The protein below binds the small molecule below.
Small molecule (SMILES): Cc1cc(C(=O)NC(C)C)ccc1N

Sequence of chain 1.A:
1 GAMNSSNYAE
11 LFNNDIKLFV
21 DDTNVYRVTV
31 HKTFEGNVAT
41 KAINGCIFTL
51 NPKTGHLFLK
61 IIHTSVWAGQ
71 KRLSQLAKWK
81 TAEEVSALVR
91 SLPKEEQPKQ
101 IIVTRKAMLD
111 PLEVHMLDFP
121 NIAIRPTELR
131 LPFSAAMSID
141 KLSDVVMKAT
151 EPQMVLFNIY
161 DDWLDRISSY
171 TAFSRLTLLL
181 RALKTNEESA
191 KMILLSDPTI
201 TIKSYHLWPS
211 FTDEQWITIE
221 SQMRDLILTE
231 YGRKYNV

Binding-site contacts:
Ligand atom C contacts residue GLU185 of chain 1.B at 3.9 Å.
Ligand atom N contacts residue ARG90 of chain 1.A at 3.8 Å.
Ligand atom C2 contacts residue PRO182 of chain 1.B at 3.8 Å (hydrophobic).
Ligand atom C1 contacts residue VAL114 of chain 1.A at 4.2 Å (hydrophobic).
Ligand atom C contacts residue VAL114 of chain 1.A at 3.2 Å (hydrophobic).
Ligand atom C5 contacts residue ASP118 of chain 1.A at 3.5 Å.
Ligand atom N contacts residue VAL114 of chain 1.A at 3.6 Å (h-bond).
Ligand atom N1 contacts residue ARG177 of chain 1.B at 4.3 Å.
Ligand atom C2 contacts residue ARG181 of chain 1.B at 4.2 Å.
Ligand atom C6 contacts residue ASP118 of chain 1.A at 4.0 Å.
Ligand atom N contacts residue ASP118 of chain 1.A at 3.4 Å (salt-bridge).
Ligand atom C3 contacts residue ARG177 of chain 1.B at 4.2 Å.
Ligand atom N contacts residue LEU117 of chain 1.A at 4.1 Å.
Ligand atom C7 contacts residue ILE180 of chain 1.B at 4.1 Å (hydrophobic).
Ligand atom C3 contacts residue ILE180 of chain 1.B at 4.3 Å (hydrophobic).
Ligand atom O contacts residue PRO182 of chain 1.B at 3.5 Å.
Ligand atom C6 contacts residue HIS115 of chain 1.A at 4.4 Å.
Ligand atom C7 contacts residue ARG177 of chain 1.B at 4.0 Å.
Ligand atom C4 contacts residue ARG177 of chain 1.B at 4.3 Å.
Ligand atom C9 contacts residue PRO182 of chain 1.B at 4.5 Å (hydrophobic).
Ligand atom C1 contacts residue ILE180 of chain 1.B at 4.5 Å (hydrophobic).
Ligand atom C10 contacts residue ARG177 of chain 1.B at 4.0 Å.
Ligand atom C6 contacts residue VAL114 of chain 1.A at 4.3 Å (hydrophobic).
Ligand atom C4 contacts residue PRO182 of chain 1.B at 4.5 Å (hydrophobic).
Ligand atom N contacts residue MET116 of chain 1.A at 4.4 Å.
Ligand atom C1 contacts residue PRO182 of chain 1.B at 4.3 Å (hydrophobic).
Ligand atom N1 contacts residue PRO182 of chain 1.B at 4.3 Å.
Ligand atom C1 contacts residue LEU117 of chain 1.A at 4.0 Å (hydrophobic).
Ligand atom C4 contacts residue ASP118 of chain 1.A at 4.3 Å.
Ligand atom O contacts residue ILE180 of chain 1.B at 3.2 Å (h-bond).
Ligand atom C contacts residue LEU117 of chain 1.A at 3.5 Å (hydrophobic).
Ligand atom C3 contacts residue PRO182 of chain 1.B at 4.0 Å (hydrophobic).
Ligand atom C2 contacts residue ILE180 of chain 1.B at 3.5 Å (hydrophobic).
Ligand atom C contacts residue ARG181 of chain 1.B at 4.4 Å.
Ligand atom C6 contacts residue LEU117 of chain 1.A at 4.5 Å (hydrophobic).
Ligand atom C7 contacts residue PRO182 of chain 1.B at 3.8 Å (hydrophobic).
Ligand atom C contacts residue ILE180 of chain 1.B at 3.4 Å (hydrophobic).
Ligand atom O contacts residue ARG177 of chain 1.B at 3.1 Å (salt-bridge).
Ligand atom N contacts residue HIS115 of chain 1.A at 3.0 Å (h-bond).

Sequence of chain 1.B:
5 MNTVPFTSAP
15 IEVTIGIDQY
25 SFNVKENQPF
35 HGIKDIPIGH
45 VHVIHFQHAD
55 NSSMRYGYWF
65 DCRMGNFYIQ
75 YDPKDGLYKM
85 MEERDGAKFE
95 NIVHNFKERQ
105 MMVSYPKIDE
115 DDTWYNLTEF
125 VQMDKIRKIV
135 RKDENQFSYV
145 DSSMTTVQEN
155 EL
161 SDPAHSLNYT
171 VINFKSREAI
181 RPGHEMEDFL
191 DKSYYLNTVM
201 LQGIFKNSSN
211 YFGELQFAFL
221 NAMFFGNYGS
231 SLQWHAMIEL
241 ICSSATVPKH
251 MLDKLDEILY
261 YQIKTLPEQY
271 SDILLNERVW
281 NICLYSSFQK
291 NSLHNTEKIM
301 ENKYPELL